Sequence of chain 1.A:
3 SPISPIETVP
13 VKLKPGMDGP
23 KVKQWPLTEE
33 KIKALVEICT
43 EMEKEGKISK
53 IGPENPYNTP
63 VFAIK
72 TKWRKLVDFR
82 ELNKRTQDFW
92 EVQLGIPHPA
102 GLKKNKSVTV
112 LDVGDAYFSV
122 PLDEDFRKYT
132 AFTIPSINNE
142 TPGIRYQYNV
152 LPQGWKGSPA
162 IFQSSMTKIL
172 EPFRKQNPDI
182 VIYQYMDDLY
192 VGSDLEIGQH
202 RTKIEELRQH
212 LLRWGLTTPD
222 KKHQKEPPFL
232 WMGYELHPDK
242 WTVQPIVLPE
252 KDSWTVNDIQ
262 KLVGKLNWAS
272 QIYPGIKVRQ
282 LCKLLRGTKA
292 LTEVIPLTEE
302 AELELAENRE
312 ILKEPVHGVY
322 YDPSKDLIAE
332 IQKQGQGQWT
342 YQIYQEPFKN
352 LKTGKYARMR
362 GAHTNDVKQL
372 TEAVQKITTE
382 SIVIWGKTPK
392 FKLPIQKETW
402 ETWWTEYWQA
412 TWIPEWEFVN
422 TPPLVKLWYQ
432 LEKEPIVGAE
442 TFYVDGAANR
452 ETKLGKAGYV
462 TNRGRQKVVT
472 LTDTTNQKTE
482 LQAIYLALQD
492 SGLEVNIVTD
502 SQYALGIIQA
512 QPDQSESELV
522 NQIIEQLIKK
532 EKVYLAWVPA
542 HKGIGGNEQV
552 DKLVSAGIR

This protein binds this small molecule.
Small molecule (SMILES): O=c1c(C2CCCC2)c(O)c2cccnc2n1O

Binding-site contacts:
Ligand atom C15 contacts residue HIS542 of chain 1.A at 3.4 Å.
Ligand atom N contacts residue MN1 of chain 1.E at 3.0 Å.
Ligand atom O contacts residue GLU481 of chain 1.A at 3.5 Å (salt-bridge).
Ligand atom C8 contacts residue ASP501 of chain 1.A at 3.2 Å.
Ligand atom O contacts residue MN1 of chain 1.D at 2.2 Å.
Ligand atom C8 contacts residue MN1 of chain 1.E at 3.5 Å.
Ligand atom O3 contacts residue ASP552 of chain 1.A at 3.2 Å (salt-bridge).
Ligand atom C contacts residue HIS542 of chain 1.A at 3.8 Å.
Ligand atom C contacts residue ALA541 of chain 1.A at 4.4 Å (hydrophobic).
Ligand atom N9 contacts residue GLU481 of chain 1.A at 3.2 Å (salt-bridge).
Ligand atom O3 contacts residue ASP446 of chain 1.A at 4.4 Å.
Ligand atom O contacts residue ASP446 of chain 1.A at 2.9 Å (salt-bridge).
Ligand atom O contacts residue GLY447 of chain 1.A at 3.9 Å.
Ligand atom C contacts residue MN1 of chain 1.D at 3.1 Å.
Ligand atom O contacts residue ASP501 of chain 1.A at 3.7 Å.
Ligand atom C8 contacts residue GLU481 of chain 1.A at 3.8 Å.
Ligand atom C4 contacts residue ASP501 of chain 1.A at 4.1 Å.
Ligand atom C5 contacts residue ALA541 of chain 1.A at 4.0 Å (hydrophobic).
Ligand atom O contacts residue MN1 of chain 1.E at 2.0 Å.
Ligand atom C7 contacts residue ASP501 of chain 1.A at 3.8 Å.
Ligand atom N9 contacts residue ASP446 of chain 1.A at 4.3 Å.
Ligand atom C1 contacts residue ALA541 of chain 1.A at 4.3 Å (hydrophobic).
Ligand atom O3 contacts residue HIS542 of chain 1.A at 3.2 Å.
Ligand atom N contacts residue MN1 of chain 1.D at 3.1 Å.
Ligand atom C4 contacts residue GLU481 of chain 1.A at 4.1 Å.
Ligand atom C contacts residue ASP552 of chain 1.A at 4.3 Å.
Ligand atom C2 contacts residue HIS542 of chain 1.A at 3.9 Å.
Ligand atom C4 contacts residue MN1 of chain 1.D at 4.3 Å.
Ligand atom N9 contacts residue ASP501 of chain 1.A at 3.1 Å (salt-bridge).
Ligand atom C contacts residue MN1 of chain 1.E at 4.3 Å.
Ligand atom C11 contacts residue HIS542 of chain 1.A at 3.5 Å.
Ligand atom N contacts residue GLU481 of chain 1.A at 4.3 Å.
Ligand atom C4 contacts residue MN1 of chain 1.E at 3.1 Å.
Ligand atom N9 contacts residue ALA541 of chain 1.A at 4.2 Å.
Ligand atom O3 contacts residue MN1 of chain 1.D at 2.4 Å.
Ligand atom N contacts residue ASP446 of chain 1.A at 4.3 Å.
Ligand atom N9 contacts residue MN1 of chain 1.E at 2.4 Å.
Ligand atom N contacts residue ALA541 of chain 1.A at 4.0 Å.
Ligand atom C8 contacts residue SER502 of chain 1.A at 4.3 Å.
Ligand atom C4 contacts residue ALA541 of chain 1.A at 3.8 Å (hydrophobic).